Sequence of chain 3.A:
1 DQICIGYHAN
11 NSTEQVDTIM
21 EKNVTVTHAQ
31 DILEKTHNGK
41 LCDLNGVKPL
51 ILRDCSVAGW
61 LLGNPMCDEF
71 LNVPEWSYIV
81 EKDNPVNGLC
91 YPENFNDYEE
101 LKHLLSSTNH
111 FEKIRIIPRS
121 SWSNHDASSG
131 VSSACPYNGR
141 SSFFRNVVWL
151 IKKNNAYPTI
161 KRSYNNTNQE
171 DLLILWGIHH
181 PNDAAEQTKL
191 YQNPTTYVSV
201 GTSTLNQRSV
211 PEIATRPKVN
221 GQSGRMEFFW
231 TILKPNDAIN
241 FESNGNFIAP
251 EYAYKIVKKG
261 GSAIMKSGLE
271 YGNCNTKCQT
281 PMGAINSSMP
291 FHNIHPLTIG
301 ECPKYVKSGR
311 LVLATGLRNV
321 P

Sequence of chain 1.A:
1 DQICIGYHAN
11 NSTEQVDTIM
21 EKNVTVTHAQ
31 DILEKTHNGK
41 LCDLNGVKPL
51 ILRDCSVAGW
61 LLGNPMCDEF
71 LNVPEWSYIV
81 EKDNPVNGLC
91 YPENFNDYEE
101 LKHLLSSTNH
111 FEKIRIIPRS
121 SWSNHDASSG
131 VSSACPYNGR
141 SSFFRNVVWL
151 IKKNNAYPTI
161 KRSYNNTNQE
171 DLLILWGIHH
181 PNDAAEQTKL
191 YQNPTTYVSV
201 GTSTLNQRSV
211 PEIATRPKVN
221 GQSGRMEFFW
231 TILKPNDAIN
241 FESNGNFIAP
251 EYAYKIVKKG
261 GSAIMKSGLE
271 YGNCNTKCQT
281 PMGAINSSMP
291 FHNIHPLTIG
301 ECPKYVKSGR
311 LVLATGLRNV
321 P

A small-molecule ligand and the protein it binds are described below.
Small molecule (SMILES): CC(=O)N[C@H]1[C@H](O[C@H]2[C@H](O)[C@@H](NC(C)=O)CO[C@@H]2CO)O[C@H](CO)[C@@H](O)[C@@H]1O

Binding-site contacts:
Ligand atom O7 contacts residue ALA238 of chain 1.A at 3.9 Å.
Ligand atom O5 contacts residue ASN165 of chain 1.A at 2.4 Å (h-bond).
Ligand atom C2 contacts residue ASN165 of chain 1.A at 2.4 Å.
Ligand atom N2 contacts residue ASN165 of chain 1.A at 2.9 Å (h-bond).
Ligand atom N2 contacts residue ASP237 of chain 1.A at 4.3 Å.
Ligand atom O7 contacts residue ASN236 of chain 1.A at 4.0 Å.
Ligand atom C8 contacts residue ALA238 of chain 1.A at 3.6 Å (hydrophobic).
Ligand atom C3 contacts residue ASN236 of chain 1.A at 3.8 Å.
Ligand atom O7 contacts residue ASN165 of chain 1.A at 3.9 Å.
Ligand atom N2 contacts residue ALA238 of chain 1.A at 4.3 Å.
Ligand atom C5 contacts residue ASN165 of chain 1.A at 3.7 Å.
Ligand atom O5 contacts residue ASN236 of chain 1.A at 4.3 Å.
Ligand atom C5 contacts residue ASN236 of chain 1.A at 3.5 Å.
Ligand atom C8 contacts residue PRO217 of chain 3.A at 4.0 Å (hydrophobic).
Ligand atom C1 contacts residue ASN165 of chain 1.A at 1.4 Å.
Ligand atom C8 contacts residue ASN236 of chain 1.A at 2.9 Å.
Ligand atom C1 contacts residue ASN236 of chain 1.A at 3.5 Å.
Ligand atom C8 contacts residue ASP237 of chain 1.A at 3.7 Å.
Ligand atom C7 contacts residue ASN165 of chain 1.A at 3.7 Å.
Ligand atom C4 contacts residue ASN236 of chain 1.A at 4.1 Å.
Ligand atom C7 contacts residue ALA238 of chain 1.A at 3.9 Å (hydrophobic).
Ligand atom C7 contacts residue ASN236 of chain 1.A at 3.5 Å.
Ligand atom C4 contacts residue ASN165 of chain 1.A at 4.3 Å.
Ligand atom O4 contacts residue ASN236 of chain 1.A at 3.9 Å.
Ligand atom C2 contacts residue ASN236 of chain 1.A at 3.5 Å.
Ligand atom C3 contacts residue ASN165 of chain 1.A at 3.8 Å.
Ligand atom C7 contacts residue ASP237 of chain 1.A at 4.4 Å.
Ligand atom C6 contacts residue ASN236 of chain 1.A at 4.3 Å.
Ligand atom N2 contacts residue ASN236 of chain 1.A at 2.6 Å (h-bond).